The small molecule below binds the protein below.
Small molecule (SMILES): CC(=O)N[C@@H]1[C@@H](O)[C@H](O)[C@@H](CO)O[C@H]1O

Binding-site contacts:
Ligand atom O5 contacts residue SER115 of chain 1.B at 4.1 Å.
Ligand atom C4 contacts residue ASN113 of chain 1.B at 4.2 Å.
Ligand atom C1 contacts residue ALA116 of chain 1.B at 4.3 Å (hydrophobic).
Ligand atom O5 contacts residue ASN113 of chain 1.B at 2.4 Å (h-bond).
Ligand atom O6 contacts residue SER115 of chain 1.B at 4.5 Å.
Ligand atom O7 contacts residue TRP257 of chain 1.B at 3.7 Å.
Ligand atom C7 contacts residue TRP257 of chain 1.B at 4.3 Å (hydrophobic).
Ligand atom C2 contacts residue TRP257 of chain 1.B at 3.9 Å (hydrophobic).
Ligand atom N2 contacts residue ASN113 of chain 1.B at 2.8 Å (h-bond).
Ligand atom O5 contacts residue TRP257 of chain 1.B at 3.9 Å.
Ligand atom C5 contacts residue ASN113 of chain 1.B at 3.6 Å.
Ligand atom O6 contacts residue LEU261 of chain 1.B at 3.5 Å.
Ligand atom C1 contacts residue TRP257 of chain 1.B at 4.1 Å (hydrophobic).
Ligand atom O5 contacts residue ALA116 of chain 1.B at 3.6 Å.
Ligand atom C7 contacts residue ASN113 of chain 1.B at 3.8 Å.
Ligand atom C6 contacts residue ALA116 of chain 1.B at 4.4 Å (hydrophobic).
Ligand atom C1 contacts residue SER115 of chain 1.B at 3.9 Å.
Ligand atom N2 contacts residue TRP257 of chain 1.B at 4.5 Å.
Ligand atom C2 contacts residue ASN113 of chain 1.B at 2.4 Å.
Ligand atom O6 contacts residue ALA116 of chain 1.B at 3.6 Å.
Ligand atom C5 contacts residue SER115 of chain 1.B at 4.1 Å.
Ligand atom O7 contacts residue ASN113 of chain 1.B at 4.3 Å.
Ligand atom C3 contacts residue ASN113 of chain 1.B at 3.8 Å.
Ligand atom C6 contacts residue LEU261 of chain 1.B at 3.9 Å (hydrophobic).
Ligand atom C1 contacts residue ASN113 of chain 1.B at 1.4 Å.

Sequence of chain 1.B:
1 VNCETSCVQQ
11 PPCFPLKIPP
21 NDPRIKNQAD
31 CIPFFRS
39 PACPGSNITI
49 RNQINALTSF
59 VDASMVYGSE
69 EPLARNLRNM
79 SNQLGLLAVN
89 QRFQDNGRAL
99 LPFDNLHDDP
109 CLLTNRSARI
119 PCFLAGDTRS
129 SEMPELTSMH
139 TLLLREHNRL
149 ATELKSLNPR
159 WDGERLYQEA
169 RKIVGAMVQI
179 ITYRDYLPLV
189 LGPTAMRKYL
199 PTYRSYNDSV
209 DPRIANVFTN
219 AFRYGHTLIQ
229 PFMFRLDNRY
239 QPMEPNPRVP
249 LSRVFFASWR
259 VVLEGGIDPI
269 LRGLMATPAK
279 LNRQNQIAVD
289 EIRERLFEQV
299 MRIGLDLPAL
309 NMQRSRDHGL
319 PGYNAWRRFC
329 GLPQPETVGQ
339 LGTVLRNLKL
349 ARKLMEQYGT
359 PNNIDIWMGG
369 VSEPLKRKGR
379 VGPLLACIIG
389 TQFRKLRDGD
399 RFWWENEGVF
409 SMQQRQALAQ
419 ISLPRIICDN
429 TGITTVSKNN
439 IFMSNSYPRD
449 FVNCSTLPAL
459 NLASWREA